Binding-site contacts:
Ligand atom C5C contacts residue ILE104 of chain 36.A at 3.8 Å (hydrophobic).
Ligand atom C4 contacts residue PHE186 of chain 36.A at 3.6 Å (hydrophobic).
Ligand atom C6B contacts residue TYR197 of chain 36.A at 3.7 Å (hydrophobic).
Ligand atom C1C contacts residue TYR152 of chain 36.A at 4.0 Å (hydrophobic).
Ligand atom C4C contacts residue TYR152 of chain 36.A at 3.8 Å (hydrophobic).
Ligand atom C5 contacts residue TYR152 of chain 36.A at 3.8 Å (hydrophobic).
Ligand atom C4A contacts residue ASN198 of chain 36.A at 3.9 Å.
Ligand atom C3 contacts residue PHE186 of chain 36.A at 3.8 Å (hydrophobic).
Ligand atom C31 contacts residue ALA150 of chain 36.A at 3.1 Å (hydrophobic).
Ligand atom C5B contacts residue LEU106 of chain 36.A at 3.8 Å (hydrophobic).
Ligand atom C2C contacts residue TYR152 of chain 36.A at 4.0 Å (hydrophobic).
Ligand atom C3C contacts residue VAL188 of chain 36.A at 3.3 Å (hydrophobic).
Ligand atom C5B contacts residue TYR197 of chain 36.A at 3.8 Å (hydrophobic).
Ligand atom O1B contacts residue TYR128 of chain 36.A at 3.9 Å.
Ligand atom N2 contacts residue PRO174 of chain 36.A at 3.9 Å.
Ligand atom C5 contacts residue PHE186 of chain 36.A at 3.5 Å (hydrophobic).
Ligand atom C6C contacts residue VAL191 of chain 36.A at 3.2 Å (hydrophobic).
Ligand atom C3C contacts residue TYR128 of chain 36.A at 3.9 Å (hydrophobic).
Ligand atom C31 contacts residue VAL176 of chain 36.A at 3.3 Å (hydrophobic).
Ligand atom C4 contacts residue MET224 of chain 36.A at 3.8 Å (hydrophobic).
Ligand atom N2 contacts residue PHE186 of chain 36.A at 3.7 Å.
Ligand atom C6B contacts residue LEU106 of chain 36.A at 4.0 Å (hydrophobic).
Ligand atom C7C contacts residue VAL191 of chain 36.A at 4.0 Å (hydrophobic).
Ligand atom C4 contacts residue TYR152 of chain 36.A at 3.9 Å (hydrophobic).
Ligand atom O1 contacts residue VAL188 of chain 36.A at 3.8 Å.
Ligand atom C3 contacts residue PRO174 of chain 36.A at 3.8 Å (hydrophobic).
Ligand atom O1B contacts residue ILE104 of chain 36.A at 3.9 Å.
Ligand atom C7C contacts residue TYR197 of chain 36.A at 3.8 Å (hydrophobic).
Ligand atom C2C contacts residue VAL188 of chain 36.A at 3.2 Å (hydrophobic).
Ligand atom C31 contacts residue PRO174 of chain 36.A at 3.4 Å (hydrophobic).
Ligand atom N2 contacts residue ALA24 of chain 36.C at 3.4 Å.
Ligand atom C31 contacts residue SER175 of chain 36.A at 3.6 Å.
Ligand atom CM1 contacts residue SER107 of chain 36.A at 3.9 Å.
Ligand atom O1 contacts residue PHE186 of chain 36.A at 3.5 Å.
Ligand atom C4C contacts residue ILE104 of chain 36.A at 3.9 Å (hydrophobic).
Ligand atom C4B contacts residue LEU106 of chain 36.A at 4.0 Å (hydrophobic).
Ligand atom O1 contacts residue TYR152 of chain 36.A at 3.9 Å.
Ligand atom O1 contacts residue ALA24 of chain 36.C at 3.6 Å.
Ligand atom C5C contacts residue TYR128 of chain 36.A at 3.5 Å (hydrophobic).
Ligand atom C7C contacts residue TYR128 of chain 36.A at 3.6 Å (hydrophobic).

Sequence of chain 36.C:
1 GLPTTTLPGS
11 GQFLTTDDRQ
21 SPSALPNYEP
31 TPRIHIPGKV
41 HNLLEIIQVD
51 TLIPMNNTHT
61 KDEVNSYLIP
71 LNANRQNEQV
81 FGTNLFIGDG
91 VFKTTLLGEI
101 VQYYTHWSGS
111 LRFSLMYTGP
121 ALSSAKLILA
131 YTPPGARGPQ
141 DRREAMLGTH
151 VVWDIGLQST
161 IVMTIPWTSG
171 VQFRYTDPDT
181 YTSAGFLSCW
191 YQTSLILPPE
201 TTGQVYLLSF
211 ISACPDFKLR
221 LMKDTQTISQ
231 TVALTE

Sequence of chain 36.A:
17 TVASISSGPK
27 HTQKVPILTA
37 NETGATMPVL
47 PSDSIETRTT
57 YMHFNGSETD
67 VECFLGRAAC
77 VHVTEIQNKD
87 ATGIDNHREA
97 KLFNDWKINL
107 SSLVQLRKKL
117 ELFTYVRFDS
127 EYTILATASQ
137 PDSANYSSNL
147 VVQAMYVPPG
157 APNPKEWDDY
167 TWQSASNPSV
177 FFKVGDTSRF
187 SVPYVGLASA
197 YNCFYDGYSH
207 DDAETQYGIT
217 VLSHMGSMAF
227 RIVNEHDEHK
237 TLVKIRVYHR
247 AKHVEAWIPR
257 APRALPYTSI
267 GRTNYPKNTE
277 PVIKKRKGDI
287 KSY

This small molecule binds to this protein.
Small molecule (SMILES): Cc1cc(CCCCCCCOc2ccc(C3=N[C@@H](C)CO3)cc2)on1